Binding-site contacts:
Ligand atom O21 contacts residue GLN226 of chain 1.A at 3.0 Å (h-bond).
Ligand atom C15 contacts residue LEU231 of chain 1.A at 3.9 Å (hydrophobic).
Ligand atom CL6 contacts residue PHE234 of chain 1.A at 3.2 Å.
Ligand atom CL9 contacts residue GLY127 of chain 1.A at 4.0 Å.
Ligand atom C16 contacts residue LEU231 of chain 1.A at 4.0 Å (hydrophobic).
Ligand atom C20 contacts residue LEU120 of chain 1.A at 3.7 Å (hydrophobic).
Ligand atom C19 contacts residue LEU120 of chain 1.A at 3.4 Å (hydrophobic).
Ligand atom CL6 contacts residue GLN199 of chain 1.A at 3.9 Å.
Ligand atom C16 contacts residue GLY230 of chain 1.A at 3.1 Å.
Ligand atom C13 contacts residue ARG124 of chain 1.A at 4.1 Å.
Ligand atom C1 contacts residue LEU231 of chain 1.A at 4.0 Å (hydrophobic).
Ligand atom N9 contacts residue LEU231 of chain 1.A at 4.2 Å.
Ligand atom C17 contacts residue GLY230 of chain 1.A at 3.7 Å.
Ligand atom C17 contacts residue LEU231 of chain 1.A at 4.1 Å (hydrophobic).
Ligand atom C15 contacts residue GLY230 of chain 1.A at 3.8 Å.
Ligand atom C3 contacts residue LEU231 of chain 1.A at 4.0 Å (hydrophobic).
Ligand atom CL6 contacts residue ARG235 of chain 1.A at 3.5 Å.
Ligand atom O21 contacts residue PRO232 of chain 1.A at 4.0 Å.
Ligand atom O22 contacts residue GLU161 of chain 1.A at 4.0 Å.
Ligand atom C20 contacts residue GLN226 of chain 1.A at 3.9 Å.
Ligand atom C8 contacts residue LEU231 of chain 1.A at 4.1 Å (hydrophobic).
Ligand atom O21 contacts residue LEU120 of chain 1.A at 4.1 Å.
Ligand atom CL6 contacts residue PRO232 of chain 1.A at 3.7 Å.
Ligand atom C16 contacts residue ARG124 of chain 1.A at 3.7 Å.
Ligand atom C11 contacts residue ARG124 of chain 1.A at 3.6 Å.
Ligand atom N7 contacts residue LEU231 of chain 1.A at 3.9 Å.
Ligand atom C17 contacts residue ARG124 of chain 1.A at 3.2 Å.
Ligand atom CL9 contacts residue GLY230 of chain 1.A at 4.2 Å.
Ligand atom C2 contacts residue LEU231 of chain 1.A at 3.8 Å (hydrophobic).
Ligand atom C15 contacts residue ARG124 of chain 1.A at 4.2 Å.
Ligand atom CL5 contacts residue LEU231 of chain 1.A at 4.1 Å.
Ligand atom C4 contacts residue PRO232 of chain 1.A at 3.7 Å (hydrophobic).
Ligand atom C12 contacts residue LEU231 of chain 1.A at 4.0 Å (hydrophobic).
Ligand atom C12 contacts residue ARG124 of chain 1.A at 3.4 Å.
Ligand atom C13 contacts residue LEU231 of chain 1.A at 3.9 Å (hydrophobic).
Ligand atom C19 contacts residue ARG124 of chain 1.A at 3.8 Å.
Ligand atom C16 contacts residue ILE123 of chain 1.A at 4.1 Å (hydrophobic).
Ligand atom O22 contacts residue LEU120 of chain 1.A at 4.0 Å.
Ligand atom CL6 contacts residue ALA236 of chain 1.A at 4.0 Å.
Ligand atom C14 contacts residue LEU231 of chain 1.A at 3.8 Å (hydrophobic).

Sequence of chain 1.A:
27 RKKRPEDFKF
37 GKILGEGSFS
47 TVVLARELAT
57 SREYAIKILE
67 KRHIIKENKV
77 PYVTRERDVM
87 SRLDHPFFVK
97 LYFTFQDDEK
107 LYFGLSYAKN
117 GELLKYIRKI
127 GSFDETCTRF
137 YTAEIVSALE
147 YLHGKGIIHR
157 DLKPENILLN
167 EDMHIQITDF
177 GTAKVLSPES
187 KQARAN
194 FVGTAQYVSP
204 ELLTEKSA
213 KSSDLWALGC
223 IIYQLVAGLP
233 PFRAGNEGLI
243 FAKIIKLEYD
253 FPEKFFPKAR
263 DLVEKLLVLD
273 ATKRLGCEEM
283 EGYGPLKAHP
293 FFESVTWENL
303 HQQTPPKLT

The protein below binds the small molecule below.
Small molecule (SMILES): O=C(O)C[C@H](Cc1nc2cc(Cl)cc(Cl)c2[nH]1)c1ccc(Cl)cc1